This small molecule binds to this protein.
Small molecule (SMILES): CC(=O)N[C@H]1CO[C@H](CO)[C@@H](O)[C@@H]1O[C@H]1O[C@@H](C)[C@@H](O)[C@@H](O)[C@@H]1O

Binding-site contacts:
Ligand atom O6 contacts residue NAG1 of chain 2.D at 3.2 Å.
Ligand atom C3 contacts residue ASN457 of chain 2.A at 3.2 Å.
Ligand atom C5 contacts residue GLU455 of chain 2.A at 3.3 Å.
Ligand atom C6 contacts residue ASN457 of chain 2.A at 4.2 Å.
Ligand atom N2 contacts residue ASN457 of chain 2.A at 2.7 Å (h-bond).
Ligand atom C6 contacts residue GLU455 of chain 2.A at 3.1 Å.
Ligand atom O6 contacts residue GLU455 of chain 2.A at 4.3 Å.
Ligand atom O5 contacts residue ASN457 of chain 2.A at 2.4 Å (h-bond).
Ligand atom C6 contacts residue NAG1 of chain 2.D at 3.2 Å.
Ligand atom C4 contacts residue ASN457 of chain 2.A at 3.6 Å.
Ligand atom C2 contacts residue NAG1 of chain 2.D at 4.4 Å.
Ligand atom O5 contacts residue NAG1 of chain 2.D at 3.5 Å.
Ligand atom C1 contacts residue NAG1 of chain 2.D at 3.9 Å.
Ligand atom O4 contacts residue NAG1 of chain 2.D at 3.4 Å.
Ligand atom C3 contacts residue NAG1 of chain 2.D at 3.8 Å.
Ligand atom C7 contacts residue ASN457 of chain 2.A at 4.0 Å.
Ligand atom C2 contacts residue ASN457 of chain 2.A at 2.5 Å.
Ligand atom C1 contacts residue ASN457 of chain 2.A at 1.4 Å.
Ligand atom O5 contacts residue GLU455 of chain 2.A at 2.4 Å (salt-bridge).
Ligand atom C5 contacts residue NAG1 of chain 2.D at 3.0 Å.
Ligand atom C4 contacts residue NAG1 of chain 2.D at 3.8 Å.
Ligand atom C1 contacts residue GLU455 of chain 2.A at 3.4 Å.
Ligand atom C5 contacts residue ASN457 of chain 2.A at 2.9 Å.

Sequence of chain 2.A:
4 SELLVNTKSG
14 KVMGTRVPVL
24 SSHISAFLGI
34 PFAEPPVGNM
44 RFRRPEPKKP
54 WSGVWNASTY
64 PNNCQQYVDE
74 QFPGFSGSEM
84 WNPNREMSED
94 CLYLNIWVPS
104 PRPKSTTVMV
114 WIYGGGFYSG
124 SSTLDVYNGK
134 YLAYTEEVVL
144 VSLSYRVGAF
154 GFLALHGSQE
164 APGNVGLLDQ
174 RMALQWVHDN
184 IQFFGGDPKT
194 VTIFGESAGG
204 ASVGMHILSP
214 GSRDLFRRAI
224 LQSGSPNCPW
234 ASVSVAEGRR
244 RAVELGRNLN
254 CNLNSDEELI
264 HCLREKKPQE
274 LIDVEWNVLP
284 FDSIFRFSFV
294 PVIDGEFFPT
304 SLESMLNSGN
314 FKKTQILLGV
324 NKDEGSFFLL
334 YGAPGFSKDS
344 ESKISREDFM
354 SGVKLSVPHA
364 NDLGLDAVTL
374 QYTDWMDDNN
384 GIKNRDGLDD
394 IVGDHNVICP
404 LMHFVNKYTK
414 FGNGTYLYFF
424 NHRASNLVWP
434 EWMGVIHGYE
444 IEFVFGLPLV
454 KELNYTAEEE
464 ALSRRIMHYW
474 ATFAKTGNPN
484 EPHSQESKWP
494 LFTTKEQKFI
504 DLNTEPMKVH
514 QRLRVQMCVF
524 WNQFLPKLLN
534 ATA